This protein binds this small molecule.
Small molecule (SMILES): N[C@@H](Cc1ccc(O)cc1)C(=O)O

Sequence of chain 1.A:
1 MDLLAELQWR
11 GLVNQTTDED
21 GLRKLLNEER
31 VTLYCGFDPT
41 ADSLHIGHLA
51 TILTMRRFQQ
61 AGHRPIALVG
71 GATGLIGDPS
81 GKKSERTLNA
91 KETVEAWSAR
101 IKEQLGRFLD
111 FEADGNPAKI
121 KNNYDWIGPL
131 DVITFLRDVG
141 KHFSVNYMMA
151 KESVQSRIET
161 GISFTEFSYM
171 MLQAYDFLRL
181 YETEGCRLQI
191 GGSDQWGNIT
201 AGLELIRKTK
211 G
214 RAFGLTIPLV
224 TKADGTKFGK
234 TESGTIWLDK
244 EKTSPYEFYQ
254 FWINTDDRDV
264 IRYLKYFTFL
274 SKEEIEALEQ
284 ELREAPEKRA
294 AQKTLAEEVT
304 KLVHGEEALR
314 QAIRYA

Binding-site contacts:
Ligand atom CE1 contacts residue TYR34 of chain 1.A at 3.8 Å (hydrophobic).
Ligand atom CZ contacts residue GLN173 of chain 1.A at 3.7 Å.
Ligand atom CD1 contacts residue GLN173 of chain 1.A at 3.2 Å.
Ligand atom CE1 contacts residue GLY36 of chain 1.A at 3.8 Å.
Ligand atom CA contacts residue ASP78 of chain 1.A at 3.9 Å.
Ligand atom CB contacts residue PHE37 of chain 1.A at 3.9 Å (hydrophobic).
Ligand atom CD1 contacts residue GLN189 of chain 1.A at 4.0 Å.
Ligand atom CE1 contacts residue GLN173 of chain 1.A at 3.0 Å.
Ligand atom C contacts residue GLN195 of chain 1.A at 4.0 Å.
Ligand atom CZ contacts residue ASP176 of chain 1.A at 3.1 Å.
Ligand atom CB contacts residue ASP38 of chain 1.A at 4.0 Å.
Ligand atom C contacts residue ASP78 of chain 1.A at 4.0 Å.
Ligand atom CG contacts residue GLY36 of chain 1.A at 3.6 Å.
Ligand atom CG contacts residue TYR169 of chain 1.A at 3.8 Å (hydrophobic).
Ligand atom N contacts residue ASP78 of chain 1.A at 2.9 Å (salt-bridge).
Ligand atom CE2 contacts residue ASP176 of chain 1.A at 3.1 Å.
Ligand atom CB contacts residue GLY36 of chain 1.A at 3.4 Å.
Ligand atom CG contacts residue GLN173 of chain 1.A at 4.0 Å.
Ligand atom CE2 contacts residue ASN123 of chain 1.A at 4.0 Å.
Ligand atom OXT contacts residue ASP78 of chain 1.A at 3.5 Å (salt-bridge).
Ligand atom N contacts residue GLN195 of chain 1.A at 3.3 Å (h-bond).
Ligand atom CD2 contacts residue THR73 of chain 1.A at 3.7 Å.
Ligand atom CZ contacts residue TYR34 of chain 1.A at 3.8 Å (hydrophobic).
Ligand atom OH contacts residue TYR34 of chain 1.A at 2.9 Å (h-bond).
Ligand atom CE1 contacts residue GLN189 of chain 1.A at 3.5 Å.
Ligand atom N contacts residue TYR169 of chain 1.A at 2.8 Å (h-bond).
Ligand atom OH contacts residue ASP176 of chain 1.A at 2.3 Å (salt-bridge).
Ligand atom CD2 contacts residue ASP38 of chain 1.A at 3.6 Å.
Ligand atom CD1 contacts residue GLY36 of chain 1.A at 3.4 Å.
Ligand atom CA contacts residue GLN173 of chain 1.A at 4.0 Å.
Ligand atom N contacts residue GLN173 of chain 1.A at 3.1 Å (h-bond).
Ligand atom CD2 contacts residue TYR169 of chain 1.A at 3.4 Å (hydrophobic).
Ligand atom CA contacts residue TYR169 of chain 1.A at 3.8 Å (hydrophobic).
Ligand atom CZ contacts residue LEU68 of chain 1.A at 4.0 Å (hydrophobic).
Ligand atom CA contacts residue GLN195 of chain 1.A at 3.4 Å.
Ligand atom OH contacts residue LEU68 of chain 1.A at 4.0 Å.
Ligand atom OH contacts residue GLN173 of chain 1.A at 3.8 Å.
Ligand atom CE2 contacts residue LEU68 of chain 1.A at 3.6 Å (hydrophobic).
Ligand atom CE2 contacts residue THR73 of chain 1.A at 3.9 Å.
Ligand atom CB contacts residue TYR169 of chain 1.A at 3.9 Å (hydrophobic).